Binding-site contacts:
Ligand atom C8 contacts residue ASN320 of chain 1.B at 4.4 Å.
Ligand atom N2 contacts residue ASN316 of chain 1.B at 4.2 Å.
Ligand atom C3 contacts residue ASN320 of chain 1.B at 3.8 Å.
Ligand atom C7 contacts residue ASN316 of chain 1.B at 4.1 Å.
Ligand atom N2 contacts residue ASN320 of chain 1.B at 3.0 Å (h-bond).
Ligand atom O6 contacts residue ASN320 of chain 1.B at 4.2 Å.
Ligand atom C8 contacts residue LEU317 of chain 1.B at 4.1 Å (hydrophobic).
Ligand atom O5 contacts residue ASN320 of chain 1.B at 2.4 Å (h-bond).
Ligand atom O7 contacts residue LEU317 of chain 1.B at 4.3 Å.
Ligand atom O4 contacts residue ASN320 of chain 1.B at 4.4 Å.
Ligand atom O7 contacts residue ASN316 of chain 1.B at 4.1 Å.
Ligand atom C1 contacts residue ASN320 of chain 1.B at 1.5 Å.
Ligand atom C8 contacts residue ASN316 of chain 1.B at 3.7 Å.
Ligand atom C5 contacts residue ASN320 of chain 1.B at 3.6 Å.
Ligand atom C4 contacts residue ASN320 of chain 1.B at 4.1 Å.
Ligand atom C6 contacts residue ASN320 of chain 1.B at 4.5 Å.
Ligand atom O7 contacts residue ARG248 of chain 1.A at 4.2 Å.
Ligand atom O7 contacts residue ASN320 of chain 1.B at 2.8 Å (h-bond).
Ligand atom C1 contacts residue ASN316 of chain 1.B at 4.1 Å.
Ligand atom C7 contacts residue ASN320 of chain 1.B at 3.1 Å.
Ligand atom O7 contacts residue MET272 of chain 1.A at 3.5 Å.
Ligand atom C2 contacts residue ASN320 of chain 1.B at 2.5 Å.
Ligand atom C7 contacts residue LEU317 of chain 1.B at 4.5 Å (hydrophobic).

Sequence of chain 1.B:
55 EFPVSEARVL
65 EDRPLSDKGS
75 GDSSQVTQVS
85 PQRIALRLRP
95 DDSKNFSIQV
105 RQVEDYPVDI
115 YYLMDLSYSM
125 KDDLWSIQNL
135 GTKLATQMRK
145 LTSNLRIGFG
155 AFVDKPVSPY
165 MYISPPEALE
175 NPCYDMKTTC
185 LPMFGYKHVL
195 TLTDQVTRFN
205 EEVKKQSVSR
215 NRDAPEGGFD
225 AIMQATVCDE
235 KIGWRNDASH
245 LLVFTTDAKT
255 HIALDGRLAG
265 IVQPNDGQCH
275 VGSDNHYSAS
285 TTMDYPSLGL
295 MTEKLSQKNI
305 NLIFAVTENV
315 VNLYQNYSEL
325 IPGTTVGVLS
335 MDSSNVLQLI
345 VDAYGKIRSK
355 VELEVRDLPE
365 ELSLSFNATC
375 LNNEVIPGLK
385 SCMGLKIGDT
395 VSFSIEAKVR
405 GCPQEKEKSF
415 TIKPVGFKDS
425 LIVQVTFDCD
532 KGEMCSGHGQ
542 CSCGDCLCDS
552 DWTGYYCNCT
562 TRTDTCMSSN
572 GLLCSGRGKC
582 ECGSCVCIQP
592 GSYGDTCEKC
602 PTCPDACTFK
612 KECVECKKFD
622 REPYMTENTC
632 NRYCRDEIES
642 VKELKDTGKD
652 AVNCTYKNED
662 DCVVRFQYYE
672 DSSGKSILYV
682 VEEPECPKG

This protein binds this small molecule.
Small molecule (SMILES): CC(=O)N[C@@H]1[C@@H](O)[C@H](O)[C@@H](CO)O[C@H]1O

Sequence of chain 1.A:
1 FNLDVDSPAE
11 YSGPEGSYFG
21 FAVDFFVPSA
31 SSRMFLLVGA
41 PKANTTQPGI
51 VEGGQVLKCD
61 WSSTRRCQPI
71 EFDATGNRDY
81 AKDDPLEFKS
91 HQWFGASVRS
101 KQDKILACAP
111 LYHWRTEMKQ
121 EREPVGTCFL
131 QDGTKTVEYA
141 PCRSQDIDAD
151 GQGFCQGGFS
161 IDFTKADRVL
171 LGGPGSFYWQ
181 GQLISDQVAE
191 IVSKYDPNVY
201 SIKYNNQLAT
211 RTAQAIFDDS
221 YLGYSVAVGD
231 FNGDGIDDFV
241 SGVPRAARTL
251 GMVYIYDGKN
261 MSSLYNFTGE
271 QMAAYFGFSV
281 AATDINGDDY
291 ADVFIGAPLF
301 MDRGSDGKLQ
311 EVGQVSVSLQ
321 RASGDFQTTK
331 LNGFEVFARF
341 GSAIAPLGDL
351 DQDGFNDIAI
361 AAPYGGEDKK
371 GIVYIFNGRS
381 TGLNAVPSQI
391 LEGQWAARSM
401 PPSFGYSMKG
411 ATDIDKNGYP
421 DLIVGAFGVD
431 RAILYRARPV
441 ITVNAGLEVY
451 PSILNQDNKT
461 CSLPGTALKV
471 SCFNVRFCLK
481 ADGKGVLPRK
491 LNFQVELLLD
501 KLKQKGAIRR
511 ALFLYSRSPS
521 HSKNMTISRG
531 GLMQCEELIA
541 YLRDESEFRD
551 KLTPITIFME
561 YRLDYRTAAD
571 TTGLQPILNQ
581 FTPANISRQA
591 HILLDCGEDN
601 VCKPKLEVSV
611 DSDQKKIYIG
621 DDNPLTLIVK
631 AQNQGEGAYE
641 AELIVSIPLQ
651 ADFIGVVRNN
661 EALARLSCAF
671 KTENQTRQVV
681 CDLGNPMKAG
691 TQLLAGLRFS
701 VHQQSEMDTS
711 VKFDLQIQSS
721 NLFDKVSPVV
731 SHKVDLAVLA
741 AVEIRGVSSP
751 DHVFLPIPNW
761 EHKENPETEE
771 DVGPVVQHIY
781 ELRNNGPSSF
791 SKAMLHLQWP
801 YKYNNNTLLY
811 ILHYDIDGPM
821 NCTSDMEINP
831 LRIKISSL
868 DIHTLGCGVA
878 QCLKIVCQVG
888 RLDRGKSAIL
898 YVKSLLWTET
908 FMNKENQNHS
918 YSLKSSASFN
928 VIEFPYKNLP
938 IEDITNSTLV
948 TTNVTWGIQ